A protein and the small-molecule ligand that binds it are described below.
Small molecule (SMILES): CC(=O)N[C@@H]1[C@@H](O)[C@H](O)[C@@H](CO)O[C@H]1O

Binding-site contacts:
Ligand atom C1 contacts residue ASN156 of chain 1.B at 1.4 Å.
Ligand atom C7 contacts residue ALA131 of chain 1.B at 3.9 Å (hydrophobic).
Ligand atom C2 contacts residue ASN156 of chain 1.B at 2.5 Å.
Ligand atom C8 contacts residue GLY107 of chain 1.B at 4.5 Å.
Ligand atom C7 contacts residue ASN156 of chain 1.B at 3.9 Å.
Ligand atom O7 contacts residue ALA132 of chain 1.B at 3.7 Å.
Ligand atom C7 contacts residue ALA132 of chain 1.B at 3.8 Å (hydrophobic).
Ligand atom N2 contacts residue ALA131 of chain 1.B at 3.7 Å.
Ligand atom C8 contacts residue ALA131 of chain 1.B at 3.5 Å (hydrophobic).
Ligand atom N2 contacts residue ALA132 of chain 1.B at 4.4 Å.
Ligand atom O5 contacts residue ASN156 of chain 1.B at 2.4 Å (h-bond).
Ligand atom C3 contacts residue ASN156 of chain 1.B at 3.8 Å.
Ligand atom N2 contacts residue ASN156 of chain 1.B at 2.9 Å (h-bond).
Ligand atom C5 contacts residue ASN156 of chain 1.B at 3.7 Å.
Ligand atom C4 contacts residue ASN156 of chain 1.B at 4.2 Å.
Ligand atom O7 contacts residue ASN156 of chain 1.B at 4.4 Å.
Ligand atom C8 contacts residue ALA132 of chain 1.B at 3.6 Å (hydrophobic).

Sequence of chain 1.B:
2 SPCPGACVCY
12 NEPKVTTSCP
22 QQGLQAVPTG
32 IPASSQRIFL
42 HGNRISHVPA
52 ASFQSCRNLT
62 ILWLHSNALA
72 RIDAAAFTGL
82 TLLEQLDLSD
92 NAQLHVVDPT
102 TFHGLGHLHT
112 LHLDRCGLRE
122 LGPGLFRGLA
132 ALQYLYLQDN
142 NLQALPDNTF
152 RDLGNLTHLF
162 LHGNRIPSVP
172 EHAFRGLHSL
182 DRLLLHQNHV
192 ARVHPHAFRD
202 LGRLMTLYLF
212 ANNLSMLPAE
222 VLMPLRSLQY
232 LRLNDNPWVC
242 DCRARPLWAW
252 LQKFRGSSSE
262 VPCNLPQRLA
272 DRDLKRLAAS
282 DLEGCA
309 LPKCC